A small-molecule ligand and the protein it binds are described below.
Small molecule (SMILES): CC(C)C[C@H](NC(=O)[C@@H](O)[C@H](N)Cc1ccccc1)C(=O)O

Binding-site contacts:
Ligand atom O4 contacts residue GLY376 of chain 1.A at 2.9 Å (h-bond).
Ligand atom C5 contacts residue GLY376 of chain 1.A at 3.8 Å.
Ligand atom N2 contacts residue THR373 of chain 1.A at 3.2 Å (h-bond).
Ligand atom O3 contacts residue LYS276 of chain 1.A at 2.8 Å (salt-bridge).
Ligand atom O2 contacts residue GLU348 of chain 1.A at 2.9 Å (salt-bridge).
Ligand atom C11 contacts residue ALA467 of chain 1.A at 3.6 Å (hydrophobic).
Ligand atom O3 contacts residue ZN1 of chain 1.H at 2.5 Å.
Ligand atom O2 contacts residue ZN1 of chain 1.G at 2.1 Å.
Ligand atom C2 contacts residue ZN1 of chain 1.H at 3.1 Å.
Ligand atom O4 contacts residue THR375 of chain 1.A at 3.5 Å.
Ligand atom C2 contacts residue LEU374 of chain 1.A at 3.2 Å (hydrophobic).
Ligand atom N1 contacts residue BCT1 of chain 1.J at 3.0 Å (h-bond).
Ligand atom O2 contacts residue ASP269 of chain 1.A at 3.0 Å (salt-bridge).
Ligand atom N1 contacts residue LEU374 of chain 1.A at 3.3 Å (h-bond).
Ligand atom N2 contacts residue LYS264 of chain 1.A at 3.1 Å (salt-bridge).
Ligand atom N2 contacts residue ASP287 of chain 1.A at 2.6 Å (salt-bridge).
Ligand atom C3 contacts residue ZN1 of chain 1.H at 3.0 Å.
Ligand atom N2 contacts residue ZN1 of chain 1.G at 2.2 Å.
Ligand atom O2 contacts residue ASP346 of chain 1.A at 3.3 Å (salt-bridge).
Ligand atom O3 contacts residue ASP346 of chain 1.A at 3.0 Å (salt-bridge).
Ligand atom C6 contacts residue LEU374 of chain 1.A at 3.3 Å (hydrophobic).
Ligand atom N2 contacts residue ASP269 of chain 1.A at 3.3 Å (salt-bridge).
Ligand atom C1 contacts residue ZN1 of chain 1.G at 3.0 Å.
Ligand atom C3 contacts residue BCT1 of chain 1.J at 3.5 Å.
Ligand atom C1 contacts residue THR373 of chain 1.A at 3.7 Å.
Ligand atom C2 contacts residue ZN1 of chain 1.G at 3.0 Å.
Ligand atom O2 contacts residue BCT1 of chain 1.J at 2.4 Å (h-bond).
Ligand atom O2 contacts residue ZN1 of chain 1.H at 2.3 Å.
Ligand atom O2 contacts residue LYS264 of chain 1.A at 3.0 Å (salt-bridge).
Ligand atom C2 contacts residue BCT1 of chain 1.J at 3.1 Å.
Ligand atom C1 contacts residue ASP269 of chain 1.A at 3.7 Å.
Ligand atom C8 contacts residue GLY376 of chain 1.A at 3.5 Å.
Ligand atom C12 contacts residue ALA467 of chain 1.A at 3.7 Å (hydrophobic).
Ligand atom C2 contacts residue LYS264 of chain 1.A at 3.6 Å.
Ligand atom C13 contacts residue BCT1 of chain 1.J at 3.7 Å.
Ligand atom C6 contacts residue THR373 of chain 1.A at 3.3 Å.
Ligand atom C3 contacts residue ASP346 of chain 1.A at 3.1 Å.
Ligand atom N1 contacts residue ASP346 of chain 1.A at 3.6 Å.
Ligand atom C3 contacts residue LEU374 of chain 1.A at 3.7 Å (hydrophobic).
Ligand atom C16 contacts residue ILE434 of chain 1.A at 3.6 Å (hydrophobic).

Sequence of chain 1.A:
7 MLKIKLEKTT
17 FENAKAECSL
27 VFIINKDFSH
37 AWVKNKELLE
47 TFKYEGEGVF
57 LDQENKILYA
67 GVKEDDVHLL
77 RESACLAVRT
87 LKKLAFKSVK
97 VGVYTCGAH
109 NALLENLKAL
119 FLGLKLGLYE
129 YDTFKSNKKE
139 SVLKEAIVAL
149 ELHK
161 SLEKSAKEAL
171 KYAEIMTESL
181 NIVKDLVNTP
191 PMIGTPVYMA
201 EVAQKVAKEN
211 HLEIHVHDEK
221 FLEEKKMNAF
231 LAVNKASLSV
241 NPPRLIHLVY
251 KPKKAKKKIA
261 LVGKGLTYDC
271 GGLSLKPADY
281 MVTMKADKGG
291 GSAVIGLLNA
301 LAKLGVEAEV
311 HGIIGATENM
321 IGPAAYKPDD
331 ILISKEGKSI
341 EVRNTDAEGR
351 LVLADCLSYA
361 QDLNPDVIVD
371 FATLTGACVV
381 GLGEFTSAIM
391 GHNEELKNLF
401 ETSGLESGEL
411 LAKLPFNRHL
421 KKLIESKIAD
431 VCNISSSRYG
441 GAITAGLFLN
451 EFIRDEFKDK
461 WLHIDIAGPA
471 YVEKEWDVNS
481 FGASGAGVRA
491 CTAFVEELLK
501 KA